Sequence of chain 1.A:
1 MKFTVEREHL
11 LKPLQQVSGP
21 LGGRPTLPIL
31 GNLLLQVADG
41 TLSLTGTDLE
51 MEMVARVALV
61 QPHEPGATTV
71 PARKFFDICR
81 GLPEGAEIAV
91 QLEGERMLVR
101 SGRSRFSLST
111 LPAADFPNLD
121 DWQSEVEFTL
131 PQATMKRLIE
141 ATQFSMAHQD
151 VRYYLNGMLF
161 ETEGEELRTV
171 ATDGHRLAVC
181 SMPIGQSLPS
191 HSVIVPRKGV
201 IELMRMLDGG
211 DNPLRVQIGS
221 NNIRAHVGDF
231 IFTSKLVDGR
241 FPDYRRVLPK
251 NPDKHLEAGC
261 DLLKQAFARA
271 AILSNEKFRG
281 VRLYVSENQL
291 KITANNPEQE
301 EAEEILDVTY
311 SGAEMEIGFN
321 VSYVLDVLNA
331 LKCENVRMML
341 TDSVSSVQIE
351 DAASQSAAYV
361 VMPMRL

The small molecule below binds the protein below.
Small molecule (SMILES): CC(C)C[C@H](NC(=O)CNC(=O)[C@H](CC(C)C)NC(=O)[C@H](CCC(N)=O)NC(=O)CN)C(=O)N[C@@H](Cc1ccccc1)C(=O)O

Binding-site contacts:
Ligand atom OE1 contacts residue MET364 of chain 1.A at 3.4 Å.
Ligand atom CA contacts residue MET362 of chain 1.A at 3.5 Å (hydrophobic).
Ligand atom CZ contacts residue GLY174 of chain 1.A at 3.7 Å.
Ligand atom O contacts residue MET364 of chain 1.A at 3.4 Å.
Ligand atom CD1 contacts residue ARG176 of chain 1.A at 3.6 Å.
Ligand atom N contacts residue PRO363 of chain 1.A at 3.3 Å (h-bond).
Ligand atom O contacts residue MET362 of chain 1.A at 3.4 Å.
Ligand atom CA contacts residue ARG365 of chain 1.A at 3.7 Å.
Ligand atom O contacts residue ARG365 of chain 1.A at 2.5 Å (salt-bridge).
Ligand atom NE2 contacts residue PRO363 of chain 1.A at 3.5 Å (h-bond).
Ligand atom N contacts residue ARG365 of chain 1.A at 2.8 Å (salt-bridge).
Ligand atom N contacts residue GLY174 of chain 1.A at 2.9 Å (h-bond).
Ligand atom CD1 contacts residue VAL344 of chain 1.A at 3.6 Å (hydrophobic).
Ligand atom CB contacts residue GLY174 of chain 1.A at 3.7 Å.
Ligand atom O contacts residue HIS175 of chain 1.A at 3.5 Å (h-bond).
Ligand atom CD2 contacts residue SER346 of chain 1.A at 3.7 Å.
Ligand atom CE1 contacts residue ARG152 of chain 1.A at 3.4 Å.
Ligand atom CD2 contacts residue MET362 of chain 1.A at 3.2 Å (hydrophobic).
Ligand atom CG contacts residue HIS175 of chain 1.A at 3.5 Å.
Ligand atom C contacts residue MET362 of chain 1.A at 3.3 Å (hydrophobic).
Ligand atom CD1 contacts residue VAL247 of chain 1.A at 3.8 Å (hydrophobic).
Ligand atom CD1 contacts residue HIS175 of chain 1.A at 3.7 Å.
Ligand atom C contacts residue ARG365 of chain 1.A at 3.5 Å.
Ligand atom CG contacts residue PRO363 of chain 1.A at 3.3 Å (hydrophobic).
Ligand atom C contacts residue GLY174 of chain 1.A at 3.7 Å.
Ligand atom CB contacts residue MET362 of chain 1.A at 3.5 Å (hydrophobic).
Ligand atom CA contacts residue GLY174 of chain 1.A at 3.5 Å.
Ligand atom CD1 contacts residue PRO363 of chain 1.A at 3.4 Å (hydrophobic).
Ligand atom CD2 contacts residue ARG365 of chain 1.A at 2.8 Å.
Ligand atom N contacts residue MET362 of chain 1.A at 3.2 Å.
Ligand atom CD2 contacts residue VAL360 of chain 1.A at 3.4 Å (hydrophobic).
Ligand atom CZ contacts residue THR172 of chain 1.A at 3.7 Å.
Ligand atom OE1 contacts residue TYR323 of chain 1.A at 3.7 Å.
Ligand atom CG contacts residue HIS175 of chain 1.A at 3.4 Å.
Ligand atom CG contacts residue ARG365 of chain 1.A at 3.7 Å.
Ligand atom O contacts residue MET362 of chain 1.A at 3.2 Å.
Ligand atom NE2 contacts residue MET362 of chain 1.A at 2.9 Å (h-bond).
Ligand atom CE2 contacts residue THR172 of chain 1.A at 3.5 Å.
Ligand atom CB contacts residue PRO363 of chain 1.A at 3.2 Å (hydrophobic).
Ligand atom CG contacts residue MET362 of chain 1.A at 3.5 Å (hydrophobic).